Sequence of chain 1.B:
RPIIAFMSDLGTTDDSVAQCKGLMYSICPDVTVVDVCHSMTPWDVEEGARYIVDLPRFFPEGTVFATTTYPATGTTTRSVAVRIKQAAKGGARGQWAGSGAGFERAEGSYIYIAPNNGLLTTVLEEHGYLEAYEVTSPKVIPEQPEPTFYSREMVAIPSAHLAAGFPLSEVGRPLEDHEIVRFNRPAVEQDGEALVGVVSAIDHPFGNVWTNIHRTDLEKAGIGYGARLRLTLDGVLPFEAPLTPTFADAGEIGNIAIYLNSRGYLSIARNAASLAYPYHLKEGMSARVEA

Binding-site contacts:
Ligand atom N1 contacts residue ALA279 of chain 1.C at 2.7 Å (h-bond).
Ligand atom N6 contacts residue ASN215 of chain 1.C at 3.0 Å (h-bond).
Ligand atom C2 contacts residue PHE254 of chain 1.C at 3.6 Å (hydrophobic).
Ligand atom O3' contacts residue ASP16 of chain 1.B at 2.5 Å (salt-bridge).
Ligand atom C2' contacts residue PHE213 of chain 1.C at 3.4 Å (hydrophobic).
Ligand atom C3' contacts residue ASP16 of chain 1.B at 3.4 Å.
Ligand atom C6 contacts residue TRP50 of chain 1.B at 3.6 Å (hydrophobic).
Ligand atom C1' contacts residue TYR77 of chain 1.B at 3.6 Å (hydrophobic).
Ligand atom C2 contacts residue ALA279 of chain 1.C at 3.3 Å (hydrophobic).
Ligand atom C5' contacts residue THR155 of chain 1.B at 3.3 Å.
Ligand atom C6 contacts residue PHE254 of chain 1.C at 3.3 Å (hydrophobic).
Ligand atom O3' contacts residue SER158 of chain 1.B at 2.8 Å (h-bond).
Ligand atom N3 contacts residue PRO78 of chain 1.B at 3.3 Å.
Ligand atom N9 contacts residue TRP50 of chain 1.B at 3.6 Å.
Ligand atom C4 contacts residue TRP50 of chain 1.B at 3.3 Å (hydrophobic).
Ligand atom N7 contacts residue PHE254 of chain 1.C at 3.4 Å.
Ligand atom C5' contacts residue PHE156 of chain 1.B at 3.7 Å (hydrophobic).
Ligand atom C5 contacts residue TRP50 of chain 1.B at 3.6 Å (hydrophobic).
Ligand atom CL contacts residue LEU17 of chain 1.B at 3.5 Å.
Ligand atom N1 contacts residue PHE254 of chain 1.C at 3.4 Å.
Ligand atom N7 contacts residue PHE213 of chain 1.C at 3.5 Å.
Ligand atom N3 contacts residue TRP50 of chain 1.B at 3.4 Å (h-bond).
Ligand atom O4' contacts residue THR80 of chain 1.B at 3.7 Å.
Ligand atom N6 contacts residue PHE254 of chain 1.C at 3.3 Å.
Ligand atom C2' contacts residue ASP16 of chain 1.B at 3.4 Å.
Ligand atom N3 contacts residue PHE254 of chain 1.C at 3.6 Å.
Ligand atom O4' contacts residue THR155 of chain 1.B at 3.7 Å.
Ligand atom C8 contacts residue PHE213 of chain 1.C at 3.5 Å (hydrophobic).
Ligand atom O3' contacts residue TYR77 of chain 1.B at 3.3 Å (h-bond).
Ligand atom N7 contacts residue ASN215 of chain 1.C at 3.1 Å (h-bond).
Ligand atom O2' contacts residue TYR77 of chain 1.B at 3.2 Å (h-bond).
Ligand atom C2 contacts residue PRO78 of chain 1.B at 3.5 Å (hydrophobic).
Ligand atom C3' contacts residue PHE213 of chain 1.C at 3.7 Å (hydrophobic).
Ligand atom C5 contacts residue PHE254 of chain 1.C at 3.6 Å (hydrophobic).
Ligand atom O2' contacts residue ASP16 of chain 1.B at 2.6 Å (salt-bridge).
Ligand atom N6 contacts residue ARG277 of chain 1.C at 2.9 Å (salt-bridge).
Ligand atom C4 contacts residue PHE254 of chain 1.C at 3.6 Å (hydrophobic).
Ligand atom CL contacts residue PHE156 of chain 1.B at 3.7 Å.
Ligand atom CL contacts residue THR155 of chain 1.B at 3.5 Å.
Ligand atom O2' contacts residue TRP50 of chain 1.B at 3.2 Å (h-bond).

The protein below binds the small molecule below.
Small molecule (SMILES): Nc1ncnc2c1ncn2[C@@H]1O[C@H](CCl)[C@@H](O)[C@H]1O

Sequence of chain 1.C:
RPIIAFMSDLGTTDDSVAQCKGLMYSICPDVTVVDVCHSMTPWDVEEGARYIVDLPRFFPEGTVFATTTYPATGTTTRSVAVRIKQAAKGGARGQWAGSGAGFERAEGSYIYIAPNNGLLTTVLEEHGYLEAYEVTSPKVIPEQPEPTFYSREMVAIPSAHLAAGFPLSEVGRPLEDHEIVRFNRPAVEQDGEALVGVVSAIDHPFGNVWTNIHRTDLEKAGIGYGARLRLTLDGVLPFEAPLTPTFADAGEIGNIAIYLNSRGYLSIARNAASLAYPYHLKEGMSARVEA